The small molecule below binds the protein below.
Small molecule (SMILES): CN1[C@@H]2CC(OC(=O)[C@H](CO)c3ccccc3)C[C@H]1[C@@H]1O[C@@H]12

Binding-site contacts:
Ligand atom C10 contacts residue LEU289 of chain 1.A at 3.7 Å (hydrophobic).
Ligand atom C13 contacts residue ASN221 of chain 1.A at 3.8 Å.
Ligand atom C3 contacts residue GLU116 of chain 1.A at 3.5 Å.
Ligand atom C13 contacts residue TYR318 of chain 1.A at 3.1 Å (hydrophobic).
Ligand atom C2 contacts residue TYR325 of chain 1.A at 3.5 Å (hydrophobic).
Ligand atom C6 contacts residue GLU116 of chain 1.A at 3.4 Å.
Ligand atom C17 contacts residue LEU289 of chain 1.A at 3.7 Å (hydrophobic).
Ligand atom O4 contacts residue PHE103 of chain 1.A at 3.3 Å.
Ligand atom C2 contacts residue ASP219 of chain 1.A at 3.4 Å.
Ligand atom C4 contacts residue HIS217 of chain 1.A at 3.6 Å.
Ligand atom C15 contacts residue LEU326 of chain 1.A at 3.9 Å (hydrophobic).
Ligand atom C12 contacts residue ASN221 of chain 1.A at 3.7 Å.
Ligand atom C13 contacts residue GLY220 of chain 1.A at 3.7 Å.
Ligand atom O4 contacts residue LEU326 of chain 1.A at 4.0 Å.
Ligand atom C1 contacts residue LEU198 of chain 1.A at 3.8 Å (hydrophobic).
Ligand atom O3 contacts residue MET196 of chain 1.A at 3.8 Å.
Ligand atom O1 contacts residue ASP219 of chain 1.A at 3.1 Å (salt-bridge).
Ligand atom O1 contacts residue SIN1 of chain 1.L at 3.4 Å (h-bond).
Ligand atom C14 contacts residue TYR325 of chain 1.A at 3.9 Å (hydrophobic).
Ligand atom C8 contacts residue HIS217 of chain 1.A at 3.5 Å.
Ligand atom C7 contacts residue GLU116 of chain 1.A at 3.7 Å.
Ligand atom C5 contacts residue LEU198 of chain 1.A at 3.8 Å (hydrophobic).
Ligand atom C12 contacts residue TYR325 of chain 1.A at 3.9 Å (hydrophobic).
Ligand atom C8 contacts residue GLU116 of chain 1.A at 3.3 Å.
Ligand atom C2 contacts residue HIS217 of chain 1.A at 3.5 Å.
Ligand atom C6 contacts residue TYR325 of chain 1.A at 3.3 Å (hydrophobic).
Ligand atom O1 contacts residue FE21 of chain 1.B at 2.6 Å.
Ligand atom C12 contacts residue TYR318 of chain 1.A at 3.9 Å (hydrophobic).
Ligand atom C17 contacts residue LEU107 of chain 1.A at 3.9 Å (hydrophobic).
Ligand atom C3 contacts residue LEU198 of chain 1.A at 3.8 Å (hydrophobic).
Ligand atom C1 contacts residue LEU289 of chain 1.A at 3.9 Å (hydrophobic).
Ligand atom C5 contacts residue PHE103 of chain 1.A at 3.9 Å (hydrophobic).
Ligand atom C5 contacts residue GLU116 of chain 1.A at 3.5 Å.
Ligand atom C2 contacts residue FE21 of chain 1.B at 3.7 Å.
Ligand atom C4 contacts residue GLU116 of chain 1.A at 3.5 Å.
Ligand atom C14 contacts residue TYR318 of chain 1.A at 3.7 Å (hydrophobic).
Ligand atom N1 contacts residue GLU116 of chain 1.A at 2.7 Å (salt-bridge).
Ligand atom O1 contacts residue HIS217 of chain 1.A at 3.0 Å (h-bond).
Ligand atom O4 contacts residue LEU107 of chain 1.A at 3.8 Å.
Ligand atom C4 contacts residue TYR325 of chain 1.A at 3.5 Å (hydrophobic).

Sequence of chain 1.A:
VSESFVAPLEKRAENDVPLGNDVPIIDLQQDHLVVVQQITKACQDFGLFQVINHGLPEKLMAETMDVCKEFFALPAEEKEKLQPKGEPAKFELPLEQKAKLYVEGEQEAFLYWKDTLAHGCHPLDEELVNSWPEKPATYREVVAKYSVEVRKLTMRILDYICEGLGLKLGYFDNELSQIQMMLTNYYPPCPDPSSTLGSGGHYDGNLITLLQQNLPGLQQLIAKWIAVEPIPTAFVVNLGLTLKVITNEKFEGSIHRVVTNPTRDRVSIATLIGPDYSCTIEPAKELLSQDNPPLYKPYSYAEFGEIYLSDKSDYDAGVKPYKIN